Sequence of chain 1.A:
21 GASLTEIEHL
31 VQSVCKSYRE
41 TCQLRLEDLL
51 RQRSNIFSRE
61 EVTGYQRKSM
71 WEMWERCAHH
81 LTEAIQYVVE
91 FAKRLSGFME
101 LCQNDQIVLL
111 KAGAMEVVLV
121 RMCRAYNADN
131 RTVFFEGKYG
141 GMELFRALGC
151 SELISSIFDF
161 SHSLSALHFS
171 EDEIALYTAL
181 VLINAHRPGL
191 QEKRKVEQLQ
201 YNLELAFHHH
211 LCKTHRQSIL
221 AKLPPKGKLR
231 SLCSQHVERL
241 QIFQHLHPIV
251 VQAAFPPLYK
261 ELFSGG

This small molecule binds to this protein.
Small molecule (SMILES): CCc1cc(O)c2ccccc2n1

Binding-site contacts:
Ligand atom C7 contacts residue PRO225 of chain 1.A at 3.5 Å (hydrophobic).
Ligand atom C11 contacts residue LEU223 of chain 1.A at 3.5 Å (hydrophobic).
Ligand atom O13 contacts residue LYS228 of chain 1.A at 4.1 Å.
Ligand atom C2 contacts residue PRO224 of chain 1.A at 4.0 Å (hydrophobic).
Ligand atom C8 contacts residue PRO224 of chain 1.A at 4.0 Å (hydrophobic).
Ligand atom O13 contacts residue PRO225 of chain 1.A at 3.9 Å.
Ligand atom C9 contacts residue PRO224 of chain 1.A at 4.0 Å (hydrophobic).
Ligand atom C2 contacts residue SER163 of chain 1.A at 3.5 Å.
Ligand atom C4 contacts residue LYS222 of chain 1.A at 3.3 Å.
Ligand atom C3 contacts residue SER163 of chain 1.A at 4.1 Å.
Ligand atom C1 contacts residue SER163 of chain 1.A at 3.4 Å.
Ligand atom C1 contacts residue LEU164 of chain 1.A at 4.5 Å (hydrophobic).
Ligand atom C6 contacts residue LYS222 of chain 1.A at 3.5 Å.
Ligand atom C11 contacts residue ALA221 of chain 1.A at 3.8 Å (hydrophobic).
Ligand atom N12 contacts residue LEU223 of chain 1.A at 3.4 Å (h-bond).
Ligand atom C7 contacts residue PRO224 of chain 1.A at 4.1 Å (hydrophobic).
Ligand atom C10 contacts residue LYS222 of chain 1.A at 4.3 Å.
Ligand atom N12 contacts residue PRO224 of chain 1.A at 3.7 Å.
Ligand atom C3 contacts residue PHE160 of chain 1.A at 4.0 Å (hydrophobic).
Ligand atom C7 contacts residue LEU223 of chain 1.A at 4.4 Å (hydrophobic).
Ligand atom C9 contacts residue PRO225 of chain 1.A at 4.1 Å (hydrophobic).
Ligand atom C1 contacts residue PRO224 of chain 1.A at 4.0 Å (hydrophobic).
Ligand atom C9 contacts residue LYS222 of chain 1.A at 3.8 Å.
Ligand atom C4 contacts residue SER163 of chain 1.A at 4.2 Å.
Ligand atom C8 contacts residue PRO225 of chain 1.A at 3.7 Å (hydrophobic).
Ligand atom C2 contacts residue PHE160 of chain 1.A at 4.3 Å (hydrophobic).
Ligand atom C6 contacts residue LEU223 of chain 1.A at 4.0 Å (hydrophobic).
Ligand atom C10 contacts residue ALA221 of chain 1.A at 3.8 Å (hydrophobic).
Ligand atom C3 contacts residue PRO224 of chain 1.A at 3.8 Å (hydrophobic).
Ligand atom C1 contacts residue PHE160 of chain 1.A at 3.6 Å (hydrophobic).
Ligand atom C6 contacts residue PRO224 of chain 1.A at 3.6 Å (hydrophobic).
Ligand atom C3 contacts residue LYS228 of chain 1.A at 4.3 Å.
Ligand atom C5 contacts residue PRO224 of chain 1.A at 3.7 Å (hydrophobic).
Ligand atom C11 contacts residue LYS222 of chain 1.A at 3.9 Å.
Ligand atom C9 contacts residue LEU223 of chain 1.A at 3.6 Å (hydrophobic).
Ligand atom N12 contacts residue LYS222 of chain 1.A at 2.8 Å (salt-bridge).
Ligand atom C2 contacts residue LEU164 of chain 1.A at 3.7 Å (hydrophobic).
Ligand atom C4 contacts residue LEU164 of chain 1.A at 4.3 Å (hydrophobic).
Ligand atom C4 contacts residue PRO224 of chain 1.A at 3.7 Å (hydrophobic).
Ligand atom C4 contacts residue LEU223 of chain 1.A at 4.2 Å (hydrophobic).